Sequence of chain 1.A:
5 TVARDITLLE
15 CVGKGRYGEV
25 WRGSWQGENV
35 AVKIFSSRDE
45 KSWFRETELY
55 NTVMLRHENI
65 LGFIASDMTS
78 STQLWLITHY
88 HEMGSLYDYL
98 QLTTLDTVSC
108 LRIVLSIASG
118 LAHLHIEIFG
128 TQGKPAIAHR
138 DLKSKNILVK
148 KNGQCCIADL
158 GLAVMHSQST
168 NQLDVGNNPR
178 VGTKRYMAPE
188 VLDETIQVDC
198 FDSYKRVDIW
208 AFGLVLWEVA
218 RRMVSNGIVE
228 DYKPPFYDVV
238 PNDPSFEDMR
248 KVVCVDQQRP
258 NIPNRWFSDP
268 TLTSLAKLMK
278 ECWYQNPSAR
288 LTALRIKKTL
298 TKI

A protein and the small-molecule ligand that binds it are described below.
Small molecule (SMILES): CCOC1(c2ccc(-c3cc4c(N5CCN(C(=O)C6CC6)CC5)ccnn4c3)nc2)CCN(C(C)C)CC1

Binding-site contacts:
Ligand atom C06 contacts residue VAL16 of chain 1.A at 3.3 Å (hydrophobic).
Ligand atom C25 contacts residue LEU145 of chain 1.A at 3.5 Å (hydrophobic).
Ligand atom O18 contacts residue LYS37 of chain 1.A at 2.8 Å (salt-bridge).
Ligand atom N29 contacts residue HIS88 of chain 1.A at 3.7 Å.
Ligand atom N26 contacts residue LEU145 of chain 1.A at 3.3 Å.
Ligand atom C06 contacts residue ASP95 of chain 1.A at 3.6 Å.
Ligand atom C09 contacts residue VAL16 of chain 1.A at 3.7 Å (hydrophobic).
Ligand atom C20 contacts residue TYR21 of chain 1.A at 3.5 Å (hydrophobic).
Ligand atom C08 contacts residue VAL16 of chain 1.A at 3.5 Å (hydrophobic).
Ligand atom C01 contacts residue VAL16 of chain 1.A at 3.7 Å (hydrophobic).
Ligand atom C15 contacts residue ALA155 of chain 1.A at 3.6 Å (hydrophobic).
Ligand atom C28 contacts residue LEU145 of chain 1.A at 3.8 Å (hydrophobic).
Ligand atom C11 contacts residue LEU145 of chain 1.A at 3.3 Å (hydrophobic).
Ligand atom C38 contacts residue GLU89 of chain 1.A at 3.6 Å.
Ligand atom N27 contacts residue LEU145 of chain 1.A at 3.2 Å.
Ligand atom C28 contacts residue TYR87 of chain 1.A at 3.6 Å (hydrophobic).
Ligand atom N29 contacts residue GLY91 of chain 1.A at 3.7 Å.
Ligand atom O18 contacts residue ASP156 of chain 1.A at 3.6 Å.
Ligand atom C21 contacts residue ASP156 of chain 1.A at 3.6 Å.
Ligand atom C19 contacts residue LYS142 of chain 1.A at 3.4 Å.
Ligand atom C25 contacts residue ALA35 of chain 1.A at 3.4 Å (hydrophobic).
Ligand atom C19 contacts residue ASN143 of chain 1.A at 3.7 Å.
Ligand atom C09 contacts residue GLY91 of chain 1.A at 3.8 Å.
Ligand atom N26 contacts residue HIS88 of chain 1.A at 3.3 Å (h-bond).
Ligand atom C12 contacts residue LEU145 of chain 1.A at 3.5 Å (hydrophobic).
Ligand atom C28 contacts residue HIS88 of chain 1.A at 3.0 Å.
Ligand atom C24 contacts residue ALA35 of chain 1.A at 3.7 Å (hydrophobic).
Ligand atom C07 contacts residue GLY91 of chain 1.A at 3.7 Å.
Ligand atom C08 contacts residue GLY91 of chain 1.A at 3.5 Å.
Ligand atom C22 contacts residue LYS142 of chain 1.A at 3.6 Å.
Ligand atom C07 contacts residue VAL16 of chain 1.A at 3.5 Å (hydrophobic).
Ligand atom C01 contacts residue GLU14 of chain 1.A at 2.9 Å.
Ligand atom C25 contacts residue HIS86 of chain 1.A at 3.3 Å.
Ligand atom C24 contacts residue LEU145 of chain 1.A at 3.6 Å (hydrophobic).
Ligand atom N29 contacts residue TYR87 of chain 1.A at 3.3 Å (h-bond).
Ligand atom N26 contacts residue ALA35 of chain 1.A at 3.7 Å.
Ligand atom C30 contacts residue GLU89 of chain 1.A at 3.4 Å.
Ligand atom C30 contacts residue TYR87 of chain 1.A at 3.7 Å (hydrophobic).
Ligand atom C35 contacts residue LEU99 of chain 1.A at 3.6 Å (hydrophobic).
Ligand atom N13 contacts residue VAL24 of chain 1.A at 3.7 Å.